Sequence of chain 1.A:
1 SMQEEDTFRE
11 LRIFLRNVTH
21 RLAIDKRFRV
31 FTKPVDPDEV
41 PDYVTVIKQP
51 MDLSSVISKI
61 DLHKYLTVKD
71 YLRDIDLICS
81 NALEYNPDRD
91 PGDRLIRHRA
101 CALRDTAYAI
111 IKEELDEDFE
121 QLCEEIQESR

The small molecule below binds the protein below.
Small molecule (SMILES): CC(=O)c1csc(NC(=O)[C@@H]2CNCCN2)n1

Binding-site contacts:
Ligand atom N contacts residue ASP93 of chain 1.A at 3.4 Å (salt-bridge).
Ligand atom NAH contacts residue ASN86 of chain 1.A at 3.0 Å (h-bond).
Ligand atom CAA contacts residue VAL35 of chain 1.A at 3.7 Å (hydrophobic).
Ligand atom CAO contacts residue TYR85 of chain 1.A at 4.0 Å (hydrophobic).
Ligand atom CAO contacts residue ILE96 of chain 1.A at 4.1 Å (hydrophobic).
Ligand atom OAB contacts residue TYR43 of chain 1.A at 4.2 Å.
Ligand atom NAK contacts residue ILE96 of chain 1.A at 3.5 Å.
Ligand atom NAK contacts residue TYR85 of chain 1.A at 3.5 Å.
Ligand atom CB contacts residue ASP93 of chain 1.A at 3.2 Å.
Ligand atom CAA contacts residue VAL30 of chain 1.A at 3.9 Å (hydrophobic).
Ligand atom CA contacts residue ASN86 of chain 1.A at 3.9 Å.
Ligand atom OAB contacts residue TYR85 of chain 1.A at 4.3 Å.
Ligand atom CB contacts residue TYR85 of chain 1.A at 4.2 Å (hydrophobic).
Ligand atom OAB contacts residue ILE96 of chain 1.A at 4.0 Å.
Ligand atom CAE contacts residue ASP93 of chain 1.A at 3.2 Å.
Ligand atom NAI contacts residue ASP93 of chain 1.A at 2.5 Å (salt-bridge).
Ligand atom CAM contacts residue ASN86 of chain 1.A at 4.0 Å.
Ligand atom CAP contacts residue ILE96 of chain 1.A at 3.3 Å (hydrophobic).
Ligand atom OAB contacts residue ASN86 of chain 1.A at 3.3 Å (h-bond).
Ligand atom NAH contacts residue ILE96 of chain 1.A at 3.5 Å.
Ligand atom CA contacts residue ASP93 of chain 1.A at 3.9 Å.
Ligand atom C contacts residue ASN86 of chain 1.A at 3.8 Å.
Ligand atom CAP contacts residue TYR85 of chain 1.A at 3.6 Å (hydrophobic).
Ligand atom CAO contacts residue ASN86 of chain 1.A at 3.9 Å.
Ligand atom N contacts residue ASN86 of chain 1.A at 4.3 Å.
Ligand atom NAI contacts residue ASN86 of chain 1.A at 4.1 Å.
Ligand atom CAF contacts residue ASP93 of chain 1.A at 3.2 Å.
Ligand atom OAB contacts residue ALA82 of chain 1.A at 3.7 Å.
Ligand atom O contacts residue ILE96 of chain 1.A at 4.3 Å.
Ligand atom SAL contacts residue ILE96 of chain 1.A at 4.1 Å.
Ligand atom N contacts residue GLY92 of chain 1.A at 4.1 Å.
Ligand atom C contacts residue ILE96 of chain 1.A at 4.0 Å (hydrophobic).
Ligand atom CAM contacts residue VAL30 of chain 1.A at 4.3 Å (hydrophobic).
Ligand atom CAP contacts residue ASN86 of chain 1.A at 3.5 Å.
Ligand atom CAM contacts residue TYR43 of chain 1.A at 4.2 Å (hydrophobic).
Ligand atom NAK contacts residue ASN86 of chain 1.A at 2.9 Å (h-bond).
Ligand atom CAO contacts residue VAL30 of chain 1.A at 4.2 Å (hydrophobic).
Ligand atom CB contacts residue ASN86 of chain 1.A at 3.3 Å.
Ligand atom NAH contacts residue TYR85 of chain 1.A at 3.3 Å.
Ligand atom CAD contacts residue VAL30 of chain 1.A at 3.8 Å (hydrophobic).